Sequence of chain 1.A:
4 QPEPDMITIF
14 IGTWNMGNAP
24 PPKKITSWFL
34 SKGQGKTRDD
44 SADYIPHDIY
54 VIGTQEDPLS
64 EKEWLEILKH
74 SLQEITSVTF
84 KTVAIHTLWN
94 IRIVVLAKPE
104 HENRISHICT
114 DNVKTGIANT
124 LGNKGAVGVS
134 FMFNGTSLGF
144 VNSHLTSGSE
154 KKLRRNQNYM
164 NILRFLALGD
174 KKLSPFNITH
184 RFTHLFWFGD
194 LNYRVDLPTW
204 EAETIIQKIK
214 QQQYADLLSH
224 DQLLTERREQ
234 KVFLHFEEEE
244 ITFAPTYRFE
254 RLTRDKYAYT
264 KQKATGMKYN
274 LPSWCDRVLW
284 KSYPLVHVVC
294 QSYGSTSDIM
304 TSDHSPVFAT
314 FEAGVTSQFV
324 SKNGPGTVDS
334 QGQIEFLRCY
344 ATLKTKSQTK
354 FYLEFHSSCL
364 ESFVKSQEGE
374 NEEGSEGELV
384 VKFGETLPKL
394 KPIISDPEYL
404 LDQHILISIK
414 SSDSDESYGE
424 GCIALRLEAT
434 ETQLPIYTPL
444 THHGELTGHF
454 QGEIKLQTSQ

A protein and the small-molecule ligand that binds it are described below.
Small molecule (SMILES): C1CN(CC2CCOCC2)CCN1

Binding-site contacts:
Ligand atom C04 contacts residue ARG231 of chain 1.A at 3.6 Å.
Ligand atom C03 contacts residue ARG230 of chain 1.A at 4.0 Å.
Ligand atom O05 contacts residue ARG230 of chain 1.A at 4.4 Å.
Ligand atom N11 contacts residue GLU240 of chain 1.A at 3.9 Å.
Ligand atom C02 contacts residue ARG230 of chain 1.A at 3.9 Å.
Ligand atom C10 contacts residue GLU240 of chain 1.A at 3.4 Å.
Ligand atom C04 contacts residue ARG230 of chain 1.A at 3.6 Å.
Ligand atom C09 contacts residue ARG230 of chain 1.A at 4.0 Å.
Ligand atom N08 contacts residue ARG230 of chain 1.A at 4.5 Å.
Ligand atom C03 contacts residue ARG231 of chain 1.A at 3.8 Å.
Ligand atom C12 contacts residue GLU240 of chain 1.A at 4.3 Å.
Ligand atom C09 contacts residue GLU240 of chain 1.A at 4.1 Å.
Ligand atom O05 contacts residue ARG231 of chain 1.A at 4.5 Å.
Ligand atom O05 contacts residue LEU227 of chain 1.A at 3.4 Å.
Ligand atom C06 contacts residue ARG230 of chain 1.A at 4.4 Å.
Ligand atom C04 contacts residue LEU227 of chain 1.A at 3.3 Å (hydrophobic).
Ligand atom C06 contacts residue LEU227 of chain 1.A at 3.9 Å (hydrophobic).